Binding-site contacts:
Ligand atom C9 contacts residue THR183 of chain 1.A at 3.6 Å.
Ligand atom F contacts residue ILE153 of chain 1.A at 2.9 Å.
Ligand atom N1 contacts residue ASP60 of chain 1.A at 2.7 Å (salt-bridge).
Ligand atom C8 contacts residue ASP60 of chain 1.A at 3.5 Å.
Ligand atom C2 contacts residue THR183 of chain 1.A at 3.9 Å.
Ligand atom C7 contacts residue LEU100 of chain 1.A at 3.8 Å (hydrophobic).
Ligand atom P contacts residue SER235 of chain 1.A at 3.6 Å.
Ligand atom C6 contacts residue ALA59 of chain 1.A at 3.8 Å (hydrophobic).
Ligand atom C7 contacts residue ASP60 of chain 1.A at 3.7 Å.
Ligand atom C4 contacts residue TYR175 of chain 1.A at 3.4 Å (hydrophobic).
Ligand atom OP3 contacts residue THR183 of chain 1.A at 3.7 Å.
Ligand atom C3P contacts residue TYR175 of chain 1.A at 3.8 Å (hydrophobic).
Ligand atom C4 contacts residue PHE212 of chain 1.A at 3.5 Å (hydrophobic).
Ligand atom OP1 contacts residue GLY234 of chain 1.A at 3.7 Å.
Ligand atom OP3 contacts residue GLY213 of chain 1.A at 2.8 Å (h-bond).
Ligand atom OP3 contacts residue GLY184 of chain 1.A at 3.1 Å (h-bond).
Ligand atom C2 contacts residue ILE64 of chain 1.A at 3.7 Å (hydrophobic).
Ligand atom P contacts residue GLY234 of chain 1.A at 3.9 Å.
Ligand atom C7 contacts residue ALA59 of chain 1.A at 3.8 Å (hydrophobic).
Ligand atom OP2 contacts residue GLY213 of chain 1.A at 3.8 Å.
Ligand atom C7 contacts residue THR183 of chain 1.A at 3.8 Å.
Ligand atom OP1 contacts residue GLY184 of chain 1.A at 3.8 Å.
Ligand atom C8 contacts residue THR183 of chain 1.A at 3.4 Å.
Ligand atom OP1 contacts residue ILE64 of chain 1.A at 3.9 Å.
Ligand atom C5 contacts residue PHE212 of chain 1.A at 3.7 Å (hydrophobic).
Ligand atom N1 contacts residue LEU100 of chain 1.A at 3.8 Å.
Ligand atom OP1 contacts residue THR183 of chain 1.A at 3.5 Å.
Ligand atom C2P contacts residue TYR175 of chain 1.A at 2.9 Å (hydrophobic).
Ligand atom N1 contacts residue THR183 of chain 1.A at 3.5 Å.
Ligand atom OP2 contacts residue SER235 of chain 1.A at 3.4 Å (h-bond).
Ligand atom OP2 contacts residue GLY234 of chain 1.A at 2.8 Å (h-bond).
Ligand atom C2 contacts residue ASP60 of chain 1.A at 3.7 Å.
Ligand atom C2 contacts residue PHE22 of chain 1.A at 3.6 Å (hydrophobic).
Ligand atom OP3 contacts residue PHE212 of chain 1.A at 3.2 Å.
Ligand atom OP1 contacts residue SER235 of chain 1.A at 2.5 Å (h-bond).
Ligand atom OP4 contacts residue PHE212 of chain 1.A at 3.6 Å.
Ligand atom OP2 contacts residue SER233 of chain 1.A at 3.8 Å.
Ligand atom P contacts residue GLY213 of chain 1.A at 3.8 Å.
Ligand atom F contacts residue TYR175 of chain 1.A at 3.9 Å.
Ligand atom C8 contacts residue LEU100 of chain 1.A at 3.7 Å (hydrophobic).

Sequence of chain 1.A:
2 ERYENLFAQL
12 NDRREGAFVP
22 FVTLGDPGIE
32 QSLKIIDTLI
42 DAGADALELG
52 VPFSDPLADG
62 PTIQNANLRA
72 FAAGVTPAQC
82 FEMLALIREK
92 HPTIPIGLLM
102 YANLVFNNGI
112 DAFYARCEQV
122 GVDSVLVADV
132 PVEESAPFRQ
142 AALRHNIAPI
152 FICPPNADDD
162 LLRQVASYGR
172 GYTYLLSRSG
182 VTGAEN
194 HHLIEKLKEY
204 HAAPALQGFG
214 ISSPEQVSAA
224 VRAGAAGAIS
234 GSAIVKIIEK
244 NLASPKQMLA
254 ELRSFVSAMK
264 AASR

The small molecule below binds the protein below.
Small molecule (SMILES): O=P(O)(O)OCCCc1c[nH]c2ccc(F)cc12